This protein binds this small molecule.
Small molecule (SMILES): C[C@H](CCCC(C)(C)O)[C@H]1CC[C@H]2[C@@H]3CC=C4C[C@@H](O)CC[C@]4(C)[C@H]3CC[C@]12C

Sequence of chain 1.C:
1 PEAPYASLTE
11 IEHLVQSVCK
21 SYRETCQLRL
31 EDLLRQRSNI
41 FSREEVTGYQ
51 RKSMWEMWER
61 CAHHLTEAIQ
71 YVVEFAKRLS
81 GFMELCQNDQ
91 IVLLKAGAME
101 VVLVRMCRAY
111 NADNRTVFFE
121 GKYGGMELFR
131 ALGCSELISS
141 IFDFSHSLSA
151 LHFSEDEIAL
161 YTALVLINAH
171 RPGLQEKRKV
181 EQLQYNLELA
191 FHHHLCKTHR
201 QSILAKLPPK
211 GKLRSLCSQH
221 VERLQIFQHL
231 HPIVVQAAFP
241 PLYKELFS

Binding-site contacts:
Ligand atom C24 contacts residue LEU132 of chain 1.C at 3.7 Å (hydrophobic).
Ligand atom O2 contacts residue HIS220 of chain 1.C at 3.2 Å (h-bond).
Ligand atom C4 contacts residue GLN27 of chain 1.C at 3.3 Å.
Ligand atom C3 contacts residue GLN27 of chain 1.C at 3.4 Å.
Ligand atom C22 contacts residue LEU132 of chain 1.C at 3.9 Å (hydrophobic).
Ligand atom O2 contacts residue LEU65 of chain 1.C at 3.3 Å.
Ligand atom C25 contacts residue HIS220 of chain 1.C at 3.9 Å.
Ligand atom C22 contacts residue PHE129 of chain 1.C at 4.0 Å (hydrophobic).
Ligand atom O1 contacts residue GLN27 of chain 1.C at 3.0 Å (h-bond).
Ligand atom C22 contacts residue ILE138 of chain 1.C at 3.7 Å (hydrophobic).
Ligand atom C11 contacts residue MET106 of chain 1.C at 3.7 Å (hydrophobic).
Ligand atom C19 contacts residue VAL117 of chain 1.C at 4.0 Å (hydrophobic).
Ligand atom C27 contacts residue HIS220 of chain 1.C at 3.9 Å.
Ligand atom C1 contacts residue VAL102 of chain 1.C at 4.0 Å (hydrophobic).
Ligand atom C15 contacts residue PHE119 of chain 1.C at 3.9 Å (hydrophobic).
Ligand atom C18 contacts residue PHE129 of chain 1.C at 3.7 Å (hydrophobic).
Ligand atom C15 contacts residue HIS64 of chain 1.C at 4.0 Å.
Ligand atom C19 contacts residue PHE118 of chain 1.C at 3.7 Å (hydrophobic).
Ligand atom C24 contacts residue ILE138 of chain 1.C at 3.8 Å (hydrophobic).
Ligand atom C6 contacts residue HIS64 of chain 1.C at 4.1 Å.
Ligand atom C2 contacts residue ARG105 of chain 1.C at 3.9 Å.
Ligand atom C23 contacts residue ILE138 of chain 1.C at 3.9 Å (hydrophobic).
Ligand atom C26 contacts residue ILE141 of chain 1.C at 3.6 Å (hydrophobic).
Ligand atom C26 contacts residue HIS220 of chain 1.C at 4.0 Å.
Ligand atom C4 contacts residue LEU28 of chain 1.C at 3.9 Å (hydrophobic).
Ligand atom C12 contacts residue MET106 of chain 1.C at 3.8 Å (hydrophobic).
Ligand atom C27 contacts residue TRP58 of chain 1.C at 3.5 Å (hydrophobic).
Ligand atom C14 contacts residue LEU65 of chain 1.C at 4.2 Å (hydrophobic).
Ligand atom C27 contacts residue CYS134 of chain 1.C at 4.1 Å (hydrophobic).
Ligand atom C7 contacts residue HIS64 of chain 1.C at 3.7 Å.
Ligand atom O1 contacts residue LEU28 of chain 1.C at 4.0 Å.
Ligand atom C6 contacts residue ALA68 of chain 1.C at 3.9 Å (hydrophobic).
Ligand atom C18 contacts residue PHE119 of chain 1.C at 4.1 Å (hydrophobic).
Ligand atom C1 contacts residue MET106 of chain 1.C at 3.7 Å (hydrophobic).
Ligand atom C16 contacts residue CYS61 of chain 1.C at 3.9 Å (hydrophobic).
Ligand atom C19 contacts residue ALA109 of chain 1.C at 3.7 Å (hydrophobic).
Ligand atom C7 contacts residue LEU65 of chain 1.C at 4.1 Å (hydrophobic).
Ligand atom C26 contacts residue LEU137 of chain 1.C at 3.5 Å (hydrophobic).
Ligand atom C2 contacts residue MET106 of chain 1.C at 3.8 Å (hydrophobic).
Ligand atom C20 contacts residue PHE129 of chain 1.C at 3.8 Å (hydrophobic).